Sequence of chain 46.A:
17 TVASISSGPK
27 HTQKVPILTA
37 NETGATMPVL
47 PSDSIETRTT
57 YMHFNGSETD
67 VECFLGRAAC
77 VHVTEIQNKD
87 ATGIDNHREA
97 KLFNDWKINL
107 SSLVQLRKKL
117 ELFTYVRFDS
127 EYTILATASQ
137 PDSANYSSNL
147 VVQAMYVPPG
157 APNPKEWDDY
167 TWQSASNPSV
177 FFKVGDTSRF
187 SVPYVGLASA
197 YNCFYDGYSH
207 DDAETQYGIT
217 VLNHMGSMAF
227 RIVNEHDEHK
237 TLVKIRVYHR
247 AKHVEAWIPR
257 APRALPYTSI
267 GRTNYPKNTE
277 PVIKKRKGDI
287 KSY

Binding-site contacts:
Ligand atom C1B contacts residue MET221 of chain 46.A at 3.8 Å (hydrophobic).
Ligand atom C31 contacts residue ALA150 of chain 46.A at 3.5 Å (hydrophobic).
Ligand atom N3A contacts residue ASN219 of chain 46.A at 3.0 Å (h-bond).
Ligand atom C3B contacts residue MET221 of chain 46.A at 3.8 Å (hydrophobic).
Ligand atom C4B contacts residue LEU106 of chain 46.A at 3.7 Å (hydrophobic).
Ligand atom C3 contacts residue PRO174 of chain 46.A at 3.8 Å (hydrophobic).
Ligand atom C3 contacts residue PHE186 of chain 46.A at 3.8 Å (hydrophobic).
Ligand atom C4 contacts residue TYR152 of chain 46.A at 3.9 Å (hydrophobic).
Ligand atom C3C contacts residue TYR128 of chain 46.A at 3.9 Å (hydrophobic).
Ligand atom C5B contacts residue TYR197 of chain 46.A at 3.7 Å (hydrophobic).
Ligand atom C31 contacts residue SER175 of chain 46.A at 3.6 Å.
Ligand atom C5B contacts residue LEU106 of chain 46.A at 3.5 Å (hydrophobic).
Ligand atom C5C contacts residue ILE104 of chain 46.A at 3.8 Å (hydrophobic).
Ligand atom C5 contacts residue PHE186 of chain 46.A at 3.5 Å (hydrophobic).
Ligand atom O1B contacts residue MET221 of chain 46.A at 3.4 Å.
Ligand atom C4C contacts residue TYR152 of chain 46.A at 3.8 Å (hydrophobic).
Ligand atom N2 contacts residue PHE186 of chain 46.A at 3.7 Å.
Ligand atom C7C contacts residue TYR128 of chain 46.A at 3.6 Å (hydrophobic).
Ligand atom C4 contacts residue PHE186 of chain 46.A at 3.6 Å (hydrophobic).
Ligand atom C4 contacts residue MET224 of chain 46.A at 3.8 Å (hydrophobic).
Ligand atom C31 contacts residue VAL176 of chain 46.A at 3.3 Å (hydrophobic).
Ligand atom C31 contacts residue PRO174 of chain 46.A at 3.4 Å (hydrophobic).
Ligand atom O1 contacts residue ALA24 of chain 46.C at 3.6 Å.
Ligand atom C2B contacts residue MET221 of chain 46.A at 3.5 Å (hydrophobic).
Ligand atom C6B contacts residue TYR197 of chain 46.A at 3.6 Å (hydrophobic).
Ligand atom N2 contacts residue ALA24 of chain 46.C at 3.4 Å.
Ligand atom C7C contacts residue TYR197 of chain 46.A at 3.8 Å (hydrophobic).
Ligand atom O1 contacts residue VAL188 of chain 46.A at 3.8 Å.
Ligand atom C6C contacts residue VAL191 of chain 46.A at 3.2 Å (hydrophobic).
Ligand atom C6C contacts residue MET221 of chain 46.A at 3.7 Å (hydrophobic).
Ligand atom CM1 contacts residue SER107 of chain 46.A at 3.9 Å.
Ligand atom C2C contacts residue VAL188 of chain 46.A at 3.2 Å (hydrophobic).
Ligand atom O1B contacts residue TYR128 of chain 46.A at 3.9 Å.
Ligand atom C4A contacts residue ASN219 of chain 46.A at 3.5 Å.
Ligand atom C3C contacts residue VAL188 of chain 46.A at 3.3 Å (hydrophobic).
Ligand atom C5C contacts residue TYR128 of chain 46.A at 3.5 Å (hydrophobic).
Ligand atom C6B contacts residue LEU106 of chain 46.A at 3.9 Å (hydrophobic).
Ligand atom C5 contacts residue TYR152 of chain 46.A at 3.8 Å (hydrophobic).
Ligand atom O1 contacts residue PHE186 of chain 46.A at 3.5 Å.
Ligand atom O1 contacts residue TYR152 of chain 46.A at 3.9 Å.

Sequence of chain 46.C:
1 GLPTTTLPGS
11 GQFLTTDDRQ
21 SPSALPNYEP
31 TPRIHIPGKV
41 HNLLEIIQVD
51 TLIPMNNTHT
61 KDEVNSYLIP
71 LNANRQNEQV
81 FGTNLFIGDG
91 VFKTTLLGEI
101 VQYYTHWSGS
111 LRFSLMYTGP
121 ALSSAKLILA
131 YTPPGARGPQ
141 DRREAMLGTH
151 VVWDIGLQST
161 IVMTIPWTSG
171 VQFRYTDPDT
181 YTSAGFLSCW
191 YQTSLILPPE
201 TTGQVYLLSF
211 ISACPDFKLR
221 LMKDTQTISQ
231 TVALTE

A protein and the small-molecule ligand that binds it are described below.
Small molecule (SMILES): Cc1cc(CCCCCCCOc2ccc(C3=N[C@@H](C)CO3)cc2)on1